The small molecule below binds the protein below.
Small molecule (SMILES): O=C1NC(=O)C(=O)C(=O)N1

Binding-site contacts:
Ligand atom NAE contacts residue TYR447 of chain 1.A at 3.8 Å.
Ligand atom CAJ contacts residue TYR447 of chain 1.A at 4.3 Å (hydrophobic).
Ligand atom NAF contacts residue LEU442 of chain 1.A at 3.1 Å (h-bond).
Ligand atom OAA contacts residue HIS444 of chain 1.A at 3.1 Å (h-bond).
Ligand atom CAH contacts residue LEU412 of chain 1.A at 4.5 Å (hydrophobic).
Ligand atom CAG contacts residue HIS444 of chain 1.A at 4.1 Å.
Ligand atom OAC contacts residue LYS441 of chain 1.A at 3.7 Å.
Ligand atom CAJ contacts residue LEU412 of chain 1.A at 4.3 Å (hydrophobic).
Ligand atom OAB contacts residue THR468 of chain 1.A at 4.3 Å.
Ligand atom OAB contacts residue LEU412 of chain 1.A at 3.9 Å.
Ligand atom CAI contacts residue TYR447 of chain 1.A at 4.3 Å (hydrophobic).
Ligand atom CAG contacts residue TYR447 of chain 1.A at 3.6 Å (hydrophobic).
Ligand atom NAF contacts residue TYR447 of chain 1.A at 3.9 Å.
Ligand atom OAA contacts residue LEU442 of chain 1.A at 4.5 Å.
Ligand atom CAI contacts residue LEU442 of chain 1.A at 3.6 Å (hydrophobic).
Ligand atom OAC contacts residue LEU442 of chain 1.A at 3.1 Å (h-bond).
Ligand atom OAB contacts residue TYR447 of chain 1.A at 4.3 Å.
Ligand atom OAD contacts residue LEU412 of chain 1.A at 3.4 Å.
Ligand atom OAA contacts residue TYR447 of chain 1.A at 3.5 Å.
Ligand atom CAI contacts residue LYS441 of chain 1.A at 4.3 Å.
Ligand atom CAH contacts residue TYR447 of chain 1.A at 4.2 Å (hydrophobic).
Ligand atom CAG contacts residue LEU442 of chain 1.A at 4.2 Å (hydrophobic).

Sequence of chain 1.A:
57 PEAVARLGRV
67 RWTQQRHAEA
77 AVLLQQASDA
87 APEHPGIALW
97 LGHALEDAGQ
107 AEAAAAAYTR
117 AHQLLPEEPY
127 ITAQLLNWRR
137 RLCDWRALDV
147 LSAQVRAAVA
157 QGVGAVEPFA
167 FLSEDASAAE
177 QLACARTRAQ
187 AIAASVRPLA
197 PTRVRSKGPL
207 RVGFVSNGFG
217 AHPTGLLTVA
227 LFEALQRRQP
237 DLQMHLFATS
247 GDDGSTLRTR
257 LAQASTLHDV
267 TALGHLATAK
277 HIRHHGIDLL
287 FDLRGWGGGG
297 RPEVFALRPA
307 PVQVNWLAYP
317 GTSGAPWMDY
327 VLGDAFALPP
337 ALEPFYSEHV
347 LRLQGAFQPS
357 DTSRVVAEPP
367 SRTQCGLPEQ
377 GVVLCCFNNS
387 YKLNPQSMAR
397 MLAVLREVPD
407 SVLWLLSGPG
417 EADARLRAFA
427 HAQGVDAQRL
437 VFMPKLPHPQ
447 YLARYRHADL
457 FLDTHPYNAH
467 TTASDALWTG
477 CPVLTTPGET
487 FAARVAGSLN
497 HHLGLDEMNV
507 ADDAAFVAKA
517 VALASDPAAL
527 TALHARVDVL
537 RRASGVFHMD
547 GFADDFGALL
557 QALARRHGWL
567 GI